The small molecule below binds the protein below.
Small molecule (SMILES): C[C@H](N)C(=O)N[C@@H](CCC(=O)O)C(=O)N[C@@H](Cc1ccccc1)C(=O)N[C@@H](CCCN=C(N)N)C(=O)N[C@@H](CC1=NC=NC1)C(=O)N[C@@H](CC(=O)O)C(=O)N[C@H](C=O)CO

Sequence of chain 1.A:
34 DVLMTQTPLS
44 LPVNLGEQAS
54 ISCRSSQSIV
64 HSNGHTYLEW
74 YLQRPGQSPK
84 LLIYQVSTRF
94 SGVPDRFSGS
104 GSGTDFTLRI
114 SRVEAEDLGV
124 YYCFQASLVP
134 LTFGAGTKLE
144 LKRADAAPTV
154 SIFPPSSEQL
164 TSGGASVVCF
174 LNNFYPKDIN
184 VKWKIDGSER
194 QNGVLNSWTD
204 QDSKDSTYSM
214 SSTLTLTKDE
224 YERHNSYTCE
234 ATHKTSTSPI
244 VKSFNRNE

Binding-site contacts:
Ligand atom CB contacts residue ALA129 of chain 1.A at 3.5 Å (hydrophobic).
Ligand atom CE1 contacts residue ALA129 of chain 1.A at 2.9 Å (hydrophobic).
Ligand atom O contacts residue TYR106 of chain 1.B at 3.3 Å.
Ligand atom ND1 contacts residue TYR70 of chain 1.A at 3.3 Å.
Ligand atom NE2 contacts residue ALA129 of chain 1.A at 3.6 Å (h-bond).
Ligand atom CG contacts residue TYR70 of chain 1.A at 3.4 Å (hydrophobic).
Ligand atom CE1 contacts residue TYR70 of chain 1.A at 3.4 Å (hydrophobic).
Ligand atom N contacts residue TYR53 of chain 1.B at 3.1 Å (h-bond).
Ligand atom O contacts residue LEU131 of chain 1.A at 3.5 Å.
Ligand atom NE2 contacts residue TYR70 of chain 1.A at 3.3 Å.
Ligand atom OE2 contacts residue SER65 of chain 1.A at 2.8 Å (h-bond).
Ligand atom CD2 contacts residue TYR70 of chain 1.A at 3.5 Å (hydrophobic).
Ligand atom CD2 contacts residue ALA129 of chain 1.A at 3.5 Å (hydrophobic).
Ligand atom CE1 contacts residue TYR53 of chain 1.B at 3.1 Å (hydrophobic).
Ligand atom NH1 contacts residue ASP55 of chain 1.B at 3.0 Å (salt-bridge).
Ligand atom C contacts residue TYR53 of chain 1.B at 3.4 Å (hydrophobic).
Ligand atom CZ contacts residue ASP55 of chain 1.B at 3.5 Å.
Ligand atom CD2 contacts residue ASN109 of chain 1.B at 3.0 Å.
Ligand atom CD contacts residue SER65 of chain 1.A at 3.4 Å.
Ligand atom O contacts residue GLU107 of chain 1.B at 3.6 Å (salt-bridge).
Ligand atom O contacts residue GLU107 of chain 1.B at 3.0 Å (salt-bridge).
Ligand atom OE1 contacts residue HIS64 of chain 1.A at 3.5 Å (h-bond).
Ligand atom NH1 contacts residue ASP57 of chain 1.B at 2.9 Å (salt-bridge).
Ligand atom CB contacts residue TYR70 of chain 1.A at 3.6 Å (hydrophobic).
Ligand atom CA contacts residue TYR53 of chain 1.B at 3.4 Å (hydrophobic).
Ligand atom O contacts residue HIS64 of chain 1.A at 2.9 Å.
Ligand atom OD2 contacts residue TRP54 of chain 1.B at 3.5 Å (h-bond).
Ligand atom CZ contacts residue HIS51 of chain 1.B at 3.5 Å.
Ligand atom CD1 contacts residue TYR53 of chain 1.B at 3.4 Å (hydrophobic).
Ligand atom CZ contacts residue TYR53 of chain 1.B at 3.4 Å (hydrophobic).
Ligand atom N contacts residue SER130 of chain 1.A at 2.9 Å (h-bond).
Ligand atom OE1 contacts residue SER65 of chain 1.A at 2.6 Å (h-bond).
Ligand atom NE2 contacts residue ASN109 of chain 1.B at 3.5 Å (h-bond).
Ligand atom NH2 contacts residue ASP55 of chain 1.B at 2.9 Å (salt-bridge).
Ligand atom O contacts residue VAL132 of chain 1.A at 2.8 Å (h-bond).
Ligand atom CA contacts residue SER130 of chain 1.A at 3.4 Å.
Ligand atom O contacts residue TYR53 of chain 1.B at 2.8 Å (h-bond).
Ligand atom O contacts residue TYR106 of chain 1.B at 3.3 Å.
Ligand atom CD contacts residue ASP57 of chain 1.B at 3.5 Å.
Ligand atom CB contacts residue TYR53 of chain 1.B at 3.2 Å (hydrophobic).

Sequence of chain 1.B:
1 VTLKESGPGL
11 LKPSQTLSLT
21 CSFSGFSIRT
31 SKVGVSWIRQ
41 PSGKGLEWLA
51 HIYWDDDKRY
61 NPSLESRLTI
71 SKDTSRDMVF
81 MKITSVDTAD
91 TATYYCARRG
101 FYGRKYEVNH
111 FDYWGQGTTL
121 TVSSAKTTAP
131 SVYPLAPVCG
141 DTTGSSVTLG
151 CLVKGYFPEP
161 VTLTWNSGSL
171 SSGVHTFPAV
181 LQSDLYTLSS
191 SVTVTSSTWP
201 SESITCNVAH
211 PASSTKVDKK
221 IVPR